Sequence of chain 1.A:
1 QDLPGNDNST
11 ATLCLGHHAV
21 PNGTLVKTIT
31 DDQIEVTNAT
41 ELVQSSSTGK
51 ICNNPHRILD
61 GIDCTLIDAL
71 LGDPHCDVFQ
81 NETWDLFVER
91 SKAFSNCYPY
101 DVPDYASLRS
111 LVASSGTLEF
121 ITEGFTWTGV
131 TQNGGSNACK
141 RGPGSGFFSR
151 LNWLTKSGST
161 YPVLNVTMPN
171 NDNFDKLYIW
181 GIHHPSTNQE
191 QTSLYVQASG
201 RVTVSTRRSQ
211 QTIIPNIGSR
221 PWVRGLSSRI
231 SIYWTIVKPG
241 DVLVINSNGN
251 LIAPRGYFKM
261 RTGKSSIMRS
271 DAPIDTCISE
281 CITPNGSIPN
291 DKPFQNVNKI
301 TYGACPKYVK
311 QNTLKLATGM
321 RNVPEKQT

Sequence of chain 1.B:
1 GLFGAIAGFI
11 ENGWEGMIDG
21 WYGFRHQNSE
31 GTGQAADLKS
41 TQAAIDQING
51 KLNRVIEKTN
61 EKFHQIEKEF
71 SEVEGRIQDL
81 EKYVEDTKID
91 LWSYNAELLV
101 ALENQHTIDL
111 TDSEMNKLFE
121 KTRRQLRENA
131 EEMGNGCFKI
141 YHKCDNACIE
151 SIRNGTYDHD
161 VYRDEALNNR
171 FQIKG

Binding-site contacts:
Ligand atom C4 contacts residue ASN38 of chain 1.A at 4.2 Å.
Ligand atom C7 contacts residue ASN38 of chain 1.A at 3.7 Å.
Ligand atom C1 contacts residue ASN38 of chain 1.A at 1.4 Å.
Ligand atom C6 contacts residue LEU52 of chain 1.B at 3.6 Å (hydrophobic).
Ligand atom C6 contacts residue THR318 of chain 1.A at 3.8 Å.
Ligand atom C1 contacts residue ALA39 of chain 1.A at 4.0 Å (hydrophobic).
Ligand atom C3 contacts residue ASN38 of chain 1.A at 3.7 Å.
Ligand atom O7 contacts residue ASN38 of chain 1.A at 4.0 Å.
Ligand atom O6 contacts residue THR318 of chain 1.A at 3.5 Å.
Ligand atom O6 contacts residue LEU52 of chain 1.B at 3.4 Å.
Ligand atom C5 contacts residue THR318 of chain 1.A at 4.0 Å.
Ligand atom C6 contacts residue THR40 of chain 1.A at 4.1 Å.
Ligand atom N2 contacts residue ASN38 of chain 1.A at 2.8 Å (h-bond).
Ligand atom O6 contacts residue ASN49 of chain 1.B at 4.3 Å.
Ligand atom O5 contacts residue ASN38 of chain 1.A at 2.3 Å (h-bond).
Ligand atom C5 contacts residue ASN38 of chain 1.A at 3.6 Å.
Ligand atom C2 contacts residue ASN38 of chain 1.A at 2.4 Å.
Ligand atom C1 contacts residue THR318 of chain 1.A at 3.6 Å.
Ligand atom O5 contacts residue THR318 of chain 1.A at 2.9 Å (h-bond).
Ligand atom C5 contacts residue THR40 of chain 1.A at 4.3 Å.
Ligand atom O5 contacts residue ALA39 of chain 1.A at 4.1 Å.

The protein below binds the small molecule below.
Small molecule (SMILES): CC(=O)N[C@@H]1[C@@H](O)[C@H](O)[C@@H](CO)O[C@H]1O